Binding-site contacts:
Ligand atom C1 contacts residue SER157 of chain 54.C at 4.2 Å.
Ligand atom C1 contacts residue ASN154 of chain 54.C at 1.4 Å.
Ligand atom O6 contacts residue SER157 of chain 54.C at 4.4 Å.
Ligand atom C3 contacts residue ASN154 of chain 54.C at 3.9 Å.
Ligand atom C8 contacts residue ASN154 of chain 54.C at 3.8 Å.
Ligand atom C4 contacts residue ASN154 of chain 54.C at 4.2 Å.
Ligand atom N2 contacts residue ASN154 of chain 54.C at 3.1 Å (h-bond).
Ligand atom O5 contacts residue SER157 of chain 54.C at 3.5 Å (h-bond).
Ligand atom C5 contacts residue SER156 of chain 54.C at 4.4 Å.
Ligand atom O7 contacts residue ASN154 of chain 54.C at 3.8 Å.
Ligand atom C5 contacts residue SER157 of chain 54.C at 4.3 Å.
Ligand atom C7 contacts residue ASN154 of chain 54.C at 3.4 Å.
Ligand atom O5 contacts residue SER156 of chain 54.C at 4.3 Å.
Ligand atom C2 contacts residue ASN154 of chain 54.C at 2.5 Å.
Ligand atom C1 contacts residue SER156 of chain 54.C at 4.1 Å.
Ligand atom O5 contacts residue ASN154 of chain 54.C at 2.3 Å (h-bond).
Ligand atom C5 contacts residue ASN154 of chain 54.C at 3.6 Å.
Ligand atom C6 contacts residue SER157 of chain 54.C at 4.1 Å.

Sequence of chain 54.C:
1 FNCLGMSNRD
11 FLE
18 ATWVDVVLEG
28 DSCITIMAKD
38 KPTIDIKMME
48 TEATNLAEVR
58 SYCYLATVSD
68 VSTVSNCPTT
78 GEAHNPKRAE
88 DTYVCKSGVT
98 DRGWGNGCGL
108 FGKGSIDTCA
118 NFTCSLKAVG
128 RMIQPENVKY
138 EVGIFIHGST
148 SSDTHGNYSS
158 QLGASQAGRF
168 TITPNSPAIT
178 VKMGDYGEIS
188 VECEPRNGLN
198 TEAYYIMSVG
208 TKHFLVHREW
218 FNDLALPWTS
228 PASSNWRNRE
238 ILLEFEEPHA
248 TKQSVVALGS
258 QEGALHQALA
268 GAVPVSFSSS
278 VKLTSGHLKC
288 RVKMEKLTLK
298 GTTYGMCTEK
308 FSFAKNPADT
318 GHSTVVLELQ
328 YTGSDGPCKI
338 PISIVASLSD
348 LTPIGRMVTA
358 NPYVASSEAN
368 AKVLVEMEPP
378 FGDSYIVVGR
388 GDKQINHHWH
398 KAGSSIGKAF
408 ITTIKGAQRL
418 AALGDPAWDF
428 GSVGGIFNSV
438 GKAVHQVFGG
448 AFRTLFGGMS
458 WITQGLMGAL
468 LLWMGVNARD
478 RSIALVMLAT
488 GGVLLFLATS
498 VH

The protein below binds the small molecule below.
Small molecule (SMILES): CC(=O)N[C@@H]1[C@@H](O)[C@H](O)[C@@H](CO)O[C@H]1O